Binding-site contacts:
Ligand atom O7 contacts residue LYS241 of chain 1.B at 4.1 Å.
Ligand atom O7 contacts residue GLN201 of chain 1.B at 4.0 Å.
Ligand atom C5 contacts residue THR205 of chain 1.B at 4.0 Å.
Ligand atom N2 contacts residue ILE168 of chain 1.B at 3.8 Å.
Ligand atom C7 contacts residue ASN203 of chain 1.B at 3.8 Å.
Ligand atom C2 contacts residue ASN203 of chain 1.B at 2.8 Å.
Ligand atom C5 contacts residue ASN203 of chain 1.B at 3.8 Å.
Ligand atom C1 contacts residue THR205 of chain 1.B at 3.3 Å.
Ligand atom C1 contacts residue ASN203 of chain 1.B at 1.8 Å.
Ligand atom C8 contacts residue ILE168 of chain 1.B at 3.6 Å (hydrophobic).
Ligand atom O6 contacts residue GLU206 of chain 1.B at 3.7 Å.
Ligand atom C1 contacts residue ILE168 of chain 1.B at 4.3 Å (hydrophobic).
Ligand atom O6 contacts residue THR205 of chain 1.B at 4.2 Å.
Ligand atom C4 contacts residue ASN203 of chain 1.B at 4.4 Å.
Ligand atom O7 contacts residue ILE168 of chain 1.B at 4.1 Å.
Ligand atom C3 contacts residue ASN203 of chain 1.B at 4.1 Å.
Ligand atom O5 contacts residue THR205 of chain 1.B at 3.6 Å.
Ligand atom C7 contacts residue ILE168 of chain 1.B at 3.6 Å (hydrophobic).
Ligand atom C8 contacts residue THR162 of chain 1.B at 4.3 Å.
Ligand atom N2 contacts residue ASN203 of chain 1.B at 3.4 Å (h-bond).
Ligand atom O7 contacts residue ASN203 of chain 1.B at 3.6 Å.
Ligand atom O5 contacts residue ASN203 of chain 1.B at 2.4 Å (h-bond).

Sequence of chain 1.B:
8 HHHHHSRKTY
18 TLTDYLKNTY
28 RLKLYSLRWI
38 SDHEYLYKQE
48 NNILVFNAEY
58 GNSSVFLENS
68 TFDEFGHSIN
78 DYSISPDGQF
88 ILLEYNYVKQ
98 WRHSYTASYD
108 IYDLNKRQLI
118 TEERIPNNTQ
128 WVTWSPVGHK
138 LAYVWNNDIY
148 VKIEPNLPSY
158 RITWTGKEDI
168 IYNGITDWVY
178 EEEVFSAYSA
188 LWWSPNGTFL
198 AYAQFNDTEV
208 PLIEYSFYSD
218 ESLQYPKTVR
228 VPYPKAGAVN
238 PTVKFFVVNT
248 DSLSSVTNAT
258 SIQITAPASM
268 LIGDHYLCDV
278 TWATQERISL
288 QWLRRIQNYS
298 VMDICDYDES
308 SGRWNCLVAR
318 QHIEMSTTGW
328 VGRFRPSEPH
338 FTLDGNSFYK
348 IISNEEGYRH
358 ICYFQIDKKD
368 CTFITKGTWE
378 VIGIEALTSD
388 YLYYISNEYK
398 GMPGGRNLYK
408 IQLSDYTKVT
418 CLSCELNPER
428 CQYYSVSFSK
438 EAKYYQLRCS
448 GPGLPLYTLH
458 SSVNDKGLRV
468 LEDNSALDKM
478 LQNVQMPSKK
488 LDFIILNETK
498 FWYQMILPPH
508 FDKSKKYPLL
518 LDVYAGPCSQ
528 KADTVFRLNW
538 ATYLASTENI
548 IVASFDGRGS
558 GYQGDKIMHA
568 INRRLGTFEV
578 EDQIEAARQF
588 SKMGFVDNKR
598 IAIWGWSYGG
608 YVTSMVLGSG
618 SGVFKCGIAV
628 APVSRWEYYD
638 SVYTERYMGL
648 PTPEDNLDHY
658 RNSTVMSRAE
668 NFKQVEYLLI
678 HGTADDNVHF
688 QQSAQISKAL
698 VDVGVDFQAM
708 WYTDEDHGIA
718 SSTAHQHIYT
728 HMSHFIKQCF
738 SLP

This small molecule binds to this protein.
Small molecule (SMILES): CC(=O)N[C@@H]1[C@@H](O)[C@H](O)[C@@H](CO)O[C@H]1O